This protein binds this small molecule.
Small molecule (SMILES): CC(=O)N[C@@H]1[C@@H](O)[C@H](O)[C@@H](CO)O[C@H]1O

Binding-site contacts:
Ligand atom C5 contacts residue THR54 of chain 2.A at 3.5 Å.
Ligand atom C1 contacts residue LEU55 of chain 2.A at 4.3 Å (hydrophobic).
Ligand atom O6 contacts residue LEU55 of chain 2.A at 3.5 Å.
Ligand atom O5 contacts residue ASN52 of chain 2.A at 2.3 Å (h-bond).
Ligand atom C7 contacts residue ASN52 of chain 2.A at 3.5 Å.
Ligand atom C2 contacts residue ASN52 of chain 2.A at 2.4 Å.
Ligand atom C1 contacts residue THR54 of chain 2.A at 3.4 Å.
Ligand atom N2 contacts residue ASN52 of chain 2.A at 2.9 Å (h-bond).
Ligand atom O7 contacts residue ASN52 of chain 2.A at 4.4 Å.
Ligand atom O6 contacts residue THR54 of chain 2.A at 2.8 Å (h-bond).
Ligand atom C5 contacts residue ASN52 of chain 2.A at 3.6 Å.
Ligand atom C6 contacts residue LEU55 of chain 2.A at 3.5 Å (hydrophobic).
Ligand atom C3 contacts residue ASN52 of chain 2.A at 3.8 Å.
Ligand atom O5 contacts residue LEU55 of chain 2.A at 3.2 Å.
Ligand atom O5 contacts residue THR54 of chain 2.A at 3.4 Å (h-bond).
Ligand atom C6 contacts residue THR54 of chain 2.A at 3.8 Å.
Ligand atom C5 contacts residue LEU55 of chain 2.A at 4.0 Å (hydrophobic).
Ligand atom C4 contacts residue ASN52 of chain 2.A at 4.2 Å.
Ligand atom C1 contacts residue ASN52 of chain 2.A at 1.4 Å.
Ligand atom C8 contacts residue ASN52 of chain 2.A at 3.7 Å.

Sequence of chain 2.A:
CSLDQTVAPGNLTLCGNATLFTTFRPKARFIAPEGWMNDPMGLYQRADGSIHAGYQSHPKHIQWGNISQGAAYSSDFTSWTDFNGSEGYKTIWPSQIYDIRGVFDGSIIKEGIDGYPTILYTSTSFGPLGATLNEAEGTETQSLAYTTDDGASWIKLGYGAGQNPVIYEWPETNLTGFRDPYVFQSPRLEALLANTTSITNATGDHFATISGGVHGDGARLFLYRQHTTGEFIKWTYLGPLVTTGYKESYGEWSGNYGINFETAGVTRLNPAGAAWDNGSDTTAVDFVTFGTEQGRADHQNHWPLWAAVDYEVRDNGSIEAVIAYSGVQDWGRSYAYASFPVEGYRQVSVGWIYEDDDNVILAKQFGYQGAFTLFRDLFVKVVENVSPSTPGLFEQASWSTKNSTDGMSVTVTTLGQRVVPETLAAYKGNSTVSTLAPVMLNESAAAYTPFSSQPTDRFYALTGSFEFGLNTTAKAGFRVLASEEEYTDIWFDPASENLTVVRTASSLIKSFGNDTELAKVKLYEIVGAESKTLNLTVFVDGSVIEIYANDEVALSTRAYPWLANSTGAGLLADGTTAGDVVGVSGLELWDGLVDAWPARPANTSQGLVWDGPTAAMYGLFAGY